Binding-site contacts:
Ligand atom C02 contacts residue LEU141 of chain 2.A at 3.9 Å (hydrophobic).
Ligand atom O09 contacts residue PHE140 of chain 2.A at 4.0 Å.
Ligand atom C03 contacts residue ASN142 of chain 2.A at 3.8 Å.
Ligand atom C04 contacts residue LEU141 of chain 2.A at 3.5 Å (hydrophobic).
Ligand atom C01 contacts residue ASN142 of chain 2.A at 4.2 Å.
Ligand atom C12 contacts residue SER144 of chain 2.A at 4.0 Å.
Ligand atom C04 contacts residue ASN142 of chain 2.A at 4.0 Å.
Ligand atom C07 contacts residue ASN142 of chain 2.A at 3.4 Å.
Ligand atom C10 contacts residue HIS163 of chain 2.A at 4.3 Å.
Ligand atom C10 contacts residue CYS145 of chain 2.A at 2.6 Å (hydrophobic).
Ligand atom C08 contacts residue HIS163 of chain 2.A at 3.7 Å.
Ligand atom C03 contacts residue LEU141 of chain 2.A at 3.6 Å (hydrophobic).
Ligand atom C08 contacts residue LEU141 of chain 2.A at 3.8 Å (hydrophobic).
Ligand atom C08 contacts residue CYS145 of chain 2.A at 4.0 Å (hydrophobic).
Ligand atom C02 contacts residue ASN142 of chain 2.A at 3.5 Å.
Ligand atom C03 contacts residue PHE140 of chain 2.A at 3.6 Å (hydrophobic).
Ligand atom O09 contacts residue HIS163 of chain 2.A at 2.6 Å (h-bond).
Ligand atom C04 contacts residue PHE140 of chain 2.A at 3.5 Å (hydrophobic).
Ligand atom C03 contacts residue SER1 of chain 1.A at 4.0 Å.
Ligand atom C08 contacts residue SER144 of chain 2.A at 4.0 Å.
Ligand atom C12 contacts residue HIS163 of chain 2.A at 3.6 Å.
Ligand atom C10 contacts residue SER144 of chain 2.A at 4.4 Å.
Ligand atom C07 contacts residue LEU141 of chain 2.A at 4.0 Å (hydrophobic).
Ligand atom C05 contacts residue LEU141 of chain 2.A at 3.5 Å (hydrophobic).
Ligand atom O09 contacts residue GLU166 of chain 2.A at 4.0 Å.
Ligand atom C10 contacts residue HIS164 of chain 2.A at 3.9 Å.
Ligand atom C06 contacts residue ASN142 of chain 2.A at 3.5 Å.
Ligand atom C05 contacts residue ASN142 of chain 2.A at 4.0 Å.
Ligand atom O09 contacts residue SER144 of chain 2.A at 3.7 Å.
Ligand atom C11 contacts residue CYS145 of chain 2.A at 3.2 Å (hydrophobic).
Ligand atom C02 contacts residue GLU166 of chain 2.A at 4.2 Å.
Ligand atom C11 contacts residue HIS164 of chain 2.A at 3.3 Å.
Ligand atom C12 contacts residue CYS145 of chain 2.A at 1.8 Å (hydrophobic).
Ligand atom C03 contacts residue GLU166 of chain 2.A at 3.4 Å.
Ligand atom C04 contacts residue GLU166 of chain 2.A at 3.8 Å.
Ligand atom C10 contacts residue LEU141 of chain 2.A at 4.3 Å (hydrophobic).
Ligand atom O09 contacts residue LEU141 of chain 2.A at 4.2 Å.
Ligand atom O09 contacts residue MET165 of chain 2.A at 4.3 Å.
Ligand atom C06 contacts residue LEU141 of chain 2.A at 3.9 Å (hydrophobic).
Ligand atom C12 contacts residue HIS164 of chain 2.A at 3.3 Å.

Sequence of chain 1.A:
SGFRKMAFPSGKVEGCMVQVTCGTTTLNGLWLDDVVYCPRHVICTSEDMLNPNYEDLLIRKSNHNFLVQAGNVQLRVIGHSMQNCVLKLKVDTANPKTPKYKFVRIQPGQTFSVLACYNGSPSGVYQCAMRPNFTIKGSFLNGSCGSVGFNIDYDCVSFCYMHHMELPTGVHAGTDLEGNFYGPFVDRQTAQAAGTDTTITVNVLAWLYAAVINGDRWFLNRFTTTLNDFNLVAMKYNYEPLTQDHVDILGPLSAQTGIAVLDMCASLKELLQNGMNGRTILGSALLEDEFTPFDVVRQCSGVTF

A small-molecule ligand and the protein it binds are described below.
Small molecule (SMILES): Cc1ccc(C(=O)C(C)C)cc1

Sequence of chain 2.A:
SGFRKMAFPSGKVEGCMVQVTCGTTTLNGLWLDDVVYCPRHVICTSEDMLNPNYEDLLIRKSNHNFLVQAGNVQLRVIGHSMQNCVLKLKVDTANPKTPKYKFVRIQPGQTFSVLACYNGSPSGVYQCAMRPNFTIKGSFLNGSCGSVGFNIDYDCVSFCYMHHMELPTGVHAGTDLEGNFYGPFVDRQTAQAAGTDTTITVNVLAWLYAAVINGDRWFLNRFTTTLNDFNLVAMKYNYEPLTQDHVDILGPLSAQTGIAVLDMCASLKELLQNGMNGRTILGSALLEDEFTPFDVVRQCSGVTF